Binding-site contacts:
Ligand atom C1 contacts residue ASN154 of chain 20.E at 1.4 Å.
Ligand atom C4 contacts residue ASN154 of chain 20.E at 4.2 Å.
Ligand atom C2 contacts residue ASN154 of chain 20.E at 2.5 Å.
Ligand atom O7 contacts residue ASN154 of chain 20.E at 4.0 Å.
Ligand atom N2 contacts residue ASN154 of chain 20.E at 2.9 Å (h-bond).
Ligand atom C1 contacts residue SER156 of chain 20.E at 4.5 Å.
Ligand atom C3 contacts residue ASN154 of chain 20.E at 3.8 Å.
Ligand atom C5 contacts residue ASN154 of chain 20.E at 3.6 Å.
Ligand atom O5 contacts residue ASN154 of chain 20.E at 2.4 Å (h-bond).
Ligand atom O5 contacts residue SER157 of chain 20.E at 3.9 Å.
Ligand atom C7 contacts residue ASN154 of chain 20.E at 3.6 Å.
Ligand atom C8 contacts residue ASN154 of chain 20.E at 4.0 Å.
Ligand atom C1 contacts residue SER157 of chain 20.E at 4.2 Å.

Sequence of chain 20.E:
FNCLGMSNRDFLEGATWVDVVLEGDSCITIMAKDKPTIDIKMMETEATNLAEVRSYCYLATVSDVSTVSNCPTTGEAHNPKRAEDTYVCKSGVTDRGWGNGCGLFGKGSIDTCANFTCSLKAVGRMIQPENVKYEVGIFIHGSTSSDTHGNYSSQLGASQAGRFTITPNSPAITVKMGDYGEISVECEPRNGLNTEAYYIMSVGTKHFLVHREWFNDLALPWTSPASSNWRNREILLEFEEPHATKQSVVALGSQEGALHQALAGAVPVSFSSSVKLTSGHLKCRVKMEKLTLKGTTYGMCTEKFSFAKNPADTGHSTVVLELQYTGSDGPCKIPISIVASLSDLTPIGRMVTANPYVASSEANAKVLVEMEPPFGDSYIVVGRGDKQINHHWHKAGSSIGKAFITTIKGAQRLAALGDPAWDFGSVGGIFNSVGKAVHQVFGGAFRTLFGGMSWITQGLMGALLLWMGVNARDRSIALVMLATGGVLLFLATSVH

A small-molecule ligand and the protein it binds are described below.
Small molecule (SMILES): CC(=O)N[C@@H]1[C@@H](O)[C@H](O)[C@@H](CO)O[C@H]1O